This small molecule binds to this protein.
Small molecule (SMILES): OC[C@H]1O[C@@H](O[C@@H]2[C@@H](O)[C@H](O)O[C@H](CO)[C@H]2O)[C@H](O)[C@@H](O)[C@@H]1O

Sequence of chain 1.I:
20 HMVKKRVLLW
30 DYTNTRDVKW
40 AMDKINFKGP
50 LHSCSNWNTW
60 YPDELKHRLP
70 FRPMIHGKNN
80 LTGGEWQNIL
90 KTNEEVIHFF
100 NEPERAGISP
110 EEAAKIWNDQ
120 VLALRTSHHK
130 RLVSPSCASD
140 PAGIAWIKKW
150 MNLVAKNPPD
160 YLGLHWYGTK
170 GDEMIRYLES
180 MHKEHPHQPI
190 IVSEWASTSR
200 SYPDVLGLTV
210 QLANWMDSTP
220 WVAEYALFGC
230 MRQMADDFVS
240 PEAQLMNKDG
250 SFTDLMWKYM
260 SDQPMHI

Binding-site contacts:
Ligand atom C5 contacts residue GLN210 of chain 1.I at 4.1 Å.
Ligand atom C6 contacts residue GLY206 of chain 1.I at 3.9 Å.
Ligand atom C4 contacts residue GLN210 of chain 1.I at 3.5 Å.
Ligand atom O6 contacts residue PRO202 of chain 1.I at 4.4 Å.
Ligand atom O3 contacts residue GLY170 of chain 1.I at 3.1 Å (h-bond).
Ligand atom C2 contacts residue ASP203 of chain 1.I at 3.5 Å.
Ligand atom O3 contacts residue PRO202 of chain 1.I at 3.7 Å.
Ligand atom C2 contacts residue THR168 of chain 1.I at 4.4 Å.
Ligand atom C1 contacts residue GLY206 of chain 1.I at 4.5 Å.
Ligand atom O5 contacts residue GLY206 of chain 1.I at 3.9 Å.
Ligand atom O3 contacts residue THR168 of chain 1.I at 2.8 Å (h-bond).
Ligand atom O4 contacts residue ASP171 of chain 1.I at 4.1 Å.
Ligand atom C2 contacts residue LEU207 of chain 1.I at 4.2 Å (hydrophobic).
Ligand atom O2 contacts residue ASP203 of chain 1.I at 2.6 Å (salt-bridge).
Ligand atom C3 contacts residue PRO202 of chain 1.I at 4.2 Å (hydrophobic).
Ligand atom C6 contacts residue ILE266 of chain 1.I at 4.4 Å (hydrophobic).
Ligand atom C6 contacts residue GLN210 of chain 1.I at 3.5 Å.
Ligand atom C3 contacts residue ASP203 of chain 1.I at 4.1 Å.
Ligand atom O3 contacts residue LYS169 of chain 1.I at 3.6 Å.
Ligand atom C4 contacts residue GLY170 of chain 1.I at 4.2 Å.
Ligand atom C1 contacts residue ASP203 of chain 1.I at 4.0 Å.
Ligand atom C3 contacts residue THR168 of chain 1.I at 4.0 Å.
Ligand atom C5 contacts residue GLY206 of chain 1.I at 4.4 Å.
Ligand atom C3 contacts residue GLY170 of chain 1.I at 4.2 Å.
Ligand atom O2 contacts residue THR168 of chain 1.I at 3.9 Å.
Ligand atom O5 contacts residue LEU207 of chain 1.I at 4.4 Å.
Ligand atom C4 contacts residue GLY206 of chain 1.I at 4.4 Å.
Ligand atom O3 contacts residue ASP203 of chain 1.I at 3.4 Å (salt-bridge).
Ligand atom O4 contacts residue GLN210 of chain 1.I at 2.8 Å (h-bond).
Ligand atom O4 contacts residue GLY170 of chain 1.I at 3.6 Å (h-bond).
Ligand atom O6 contacts residue GLY206 of chain 1.I at 4.2 Å.
Ligand atom O3 contacts residue GLY206 of chain 1.I at 4.2 Å.
Ligand atom O4 contacts residue GLY206 of chain 1.I at 3.5 Å.
Ligand atom C4 contacts residue LEU207 of chain 1.I at 4.3 Å (hydrophobic).
Ligand atom O3 contacts residue LEU207 of chain 1.I at 3.9 Å.
Ligand atom C4 contacts residue PRO202 of chain 1.I at 3.5 Å (hydrophobic).
Ligand atom O4 contacts residue PRO202 of chain 1.I at 3.7 Å.